Sequence of chain 1.L:
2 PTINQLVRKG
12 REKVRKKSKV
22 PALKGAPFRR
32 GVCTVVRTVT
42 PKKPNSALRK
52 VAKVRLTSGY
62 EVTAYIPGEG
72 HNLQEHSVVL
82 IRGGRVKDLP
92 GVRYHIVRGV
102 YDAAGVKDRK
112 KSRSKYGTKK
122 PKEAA

A small-molecule ligand and the protein it binds are described below.
Small molecule (SMILES): Nc1ccn([C@@H]2O[C@H](CO[P](=O)(O)O[C@H]3[C@@H](O)[C@H](n4ccc(N)nc4=O)O[C@@H]3CO[P](=O)(O)O[C@H]3[C@@H](O)[C@H](n4cnc5c(=O)nc(N)[nH]c54)O[C@@H]3CO[P](=O)(O)O[C@H]3[C@@H](O)[C@H](n4ccc(=O)[nH]c4=O)O[C@@H]3CO[P](=O)(O)O[C@H]3[C@@H](O)[C@H](n4cnc5c(N)ncnc54)O[C@@H]3COP(=O)=O)[C@@H](O[P](=O)(O)OC[C@H]3O[C@@H](n4ccc(N)nc4=O)[C@H](O)[C@@H]3O[P](=O)(O)OC[C@H]3O[C@@H](n4ccc(=O)[nH]c4=O)[C@H](O)[C@@H]3O[P](=O)(O)OC[C@H]3O[C@@H](n4cnc5c(N)ncnc54)[C@H](O)[C@@H]3O)[C@H]2O)c(=O)n1

Binding-site contacts:
Ligand atom OP2 contacts residue MG1 of chain 1.OD at 3.7 Å.
Ligand atom OP1 contacts residue LYS44 of chain 1.L at 3.4 Å (salt-bridge).
Ligand atom P contacts residue LYS44 of chain 1.L at 4.2 Å.
Ligand atom OP1 contacts residue MG1 of chain 1.OD at 2.1 Å.
Ligand atom OP1 contacts residue MG1 of chain 1.QD at 4.3 Å.
Ligand atom O5' contacts residue MG1 of chain 1.OD at 4.1 Å.
Ligand atom O2' contacts residue MG1 of chain 1.QD at 3.4 Å.
Ligand atom OP1 contacts residue PRO45 of chain 1.L at 4.0 Å.
Ligand atom C5' contacts residue LYS44 of chain 1.L at 4.3 Å.
Ligand atom P contacts residue MG1 of chain 1.OD at 3.5 Å.
Ligand atom O3' contacts residue MG1 of chain 1.OD at 4.4 Å.
Ligand atom OP2 contacts residue MG1 of chain 1.VF at 4.0 Å.
Ligand atom O3' contacts residue LYS44 of chain 1.L at 3.8 Å.